Binding-site contacts:
Ligand atom O6 contacts residue ASN249 of chain 1.A at 4.1 Å.
Ligand atom C7 contacts residue ASN249 of chain 1.A at 3.6 Å.
Ligand atom N2 contacts residue GLN247 of chain 1.A at 4.3 Å.
Ligand atom C4 contacts residue ASN249 of chain 1.A at 4.1 Å.
Ligand atom N2 contacts residue ASN249 of chain 1.A at 3.0 Å (h-bond).
Ligand atom C1 contacts residue ASN249 of chain 1.A at 1.4 Å.
Ligand atom O5 contacts residue ASN249 of chain 1.A at 2.3 Å (h-bond).
Ligand atom C2 contacts residue ASN249 of chain 1.A at 2.5 Å.
Ligand atom C3 contacts residue ASN249 of chain 1.A at 3.8 Å.
Ligand atom C7 contacts residue GLN247 of chain 1.A at 4.0 Å.
Ligand atom O7 contacts residue ASN249 of chain 1.A at 3.7 Å.
Ligand atom O6 contacts residue THR202 of chain 1.A at 3.2 Å (h-bond).
Ligand atom C6 contacts residue HIS239 of chain 1.A at 4.2 Å.
Ligand atom C8 contacts residue GLN247 of chain 1.A at 3.2 Å.
Ligand atom O5 contacts residue GLN247 of chain 1.A at 3.9 Å.
Ligand atom O6 contacts residue HIS239 of chain 1.A at 3.6 Å.
Ligand atom C5 contacts residue ASN249 of chain 1.A at 3.6 Å.
Ligand atom C5 contacts residue GLN247 of chain 1.A at 3.9 Å.
Ligand atom C6 contacts residue THR202 of chain 1.A at 4.0 Å.
Ligand atom O5 contacts residue HIS239 of chain 1.A at 3.9 Å.
Ligand atom C1 contacts residue GLN247 of chain 1.A at 3.7 Å.
Ligand atom O6 contacts residue GLN247 of chain 1.A at 3.9 Å.

The small molecule below binds the protein below.
Small molecule (SMILES): CC(=O)N[C@@H]1[C@@H](O)[C@H](O)[C@@H](CO)O[C@H]1O

Sequence of chain 1.A:
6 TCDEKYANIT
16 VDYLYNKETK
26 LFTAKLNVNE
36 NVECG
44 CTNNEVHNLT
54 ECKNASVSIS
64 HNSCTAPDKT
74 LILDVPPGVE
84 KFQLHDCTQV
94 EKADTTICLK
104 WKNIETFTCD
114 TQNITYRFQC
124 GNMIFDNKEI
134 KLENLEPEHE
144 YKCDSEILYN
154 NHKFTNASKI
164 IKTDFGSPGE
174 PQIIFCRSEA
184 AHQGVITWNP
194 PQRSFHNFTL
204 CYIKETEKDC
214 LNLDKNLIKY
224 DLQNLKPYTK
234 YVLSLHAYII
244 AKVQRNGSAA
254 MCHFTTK